Sequence of chain 1.D:
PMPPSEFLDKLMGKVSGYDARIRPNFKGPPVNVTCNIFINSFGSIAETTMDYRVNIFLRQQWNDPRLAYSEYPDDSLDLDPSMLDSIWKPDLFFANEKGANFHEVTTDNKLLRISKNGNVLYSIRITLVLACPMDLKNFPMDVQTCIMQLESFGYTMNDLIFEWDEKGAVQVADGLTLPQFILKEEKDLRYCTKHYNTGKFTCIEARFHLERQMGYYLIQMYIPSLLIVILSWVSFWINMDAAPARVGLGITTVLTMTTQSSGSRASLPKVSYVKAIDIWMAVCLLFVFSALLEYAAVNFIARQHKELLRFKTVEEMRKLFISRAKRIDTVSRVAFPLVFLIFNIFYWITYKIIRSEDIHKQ

Sequence of chain 1.A:
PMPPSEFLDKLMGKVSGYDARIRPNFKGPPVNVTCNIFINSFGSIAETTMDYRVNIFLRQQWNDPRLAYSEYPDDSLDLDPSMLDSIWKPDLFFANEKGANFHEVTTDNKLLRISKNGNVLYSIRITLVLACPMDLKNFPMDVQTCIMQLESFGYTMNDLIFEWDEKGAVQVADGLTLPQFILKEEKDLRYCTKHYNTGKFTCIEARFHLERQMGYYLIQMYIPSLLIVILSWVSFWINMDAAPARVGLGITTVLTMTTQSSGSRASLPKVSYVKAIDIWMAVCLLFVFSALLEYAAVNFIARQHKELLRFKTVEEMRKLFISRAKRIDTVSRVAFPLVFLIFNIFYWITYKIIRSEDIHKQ

Binding-site contacts:
Ligand atom OXT contacts residue PHE87 of chain 1.D at 3.9 Å.
Ligand atom N contacts residue PHE183 of chain 1.A at 3.2 Å.
Ligand atom CA contacts residue PHE231 of chain 1.A at 3.6 Å (hydrophobic).
Ligand atom N contacts residue PHE231 of chain 1.A at 4.1 Å.
Ligand atom CA contacts residue PHE87 of chain 1.D at 4.4 Å (hydrophobic).
Ligand atom O contacts residue SER153 of chain 1.D at 4.2 Å.
Ligand atom C contacts residue THR228 of chain 1.A at 4.3 Å.
Ligand atom C contacts residue PHE87 of chain 1.D at 3.9 Å (hydrophobic).
Ligand atom C contacts residue SER153 of chain 1.D at 3.7 Å.
Ligand atom OXT contacts residue ARG89 of chain 1.D at 4.0 Å.
Ligand atom C contacts residue ARG89 of chain 1.D at 3.5 Å.
Ligand atom CA contacts residue PHE183 of chain 1.A at 4.3 Å (hydrophobic).
Ligand atom CA contacts residue LEU141 of chain 1.D at 3.8 Å (hydrophobic).
Ligand atom C contacts residue LEU141 of chain 1.D at 4.0 Å (hydrophobic).
Ligand atom C contacts residue TYR226 of chain 1.A at 4.4 Å (hydrophobic).
Ligand atom OXT contacts residue SER153 of chain 1.D at 2.5 Å (h-bond).
Ligand atom O contacts residue TYR226 of chain 1.A at 4.1 Å.
Ligand atom OXT contacts residue PHE183 of chain 1.A at 3.5 Å.
Ligand atom CA contacts residue TYR226 of chain 1.A at 3.8 Å (hydrophobic).
Ligand atom CA contacts residue THR228 of chain 1.A at 4.2 Å.
Ligand atom N contacts residue LEU141 of chain 1.D at 3.6 Å.
Ligand atom O contacts residue PHE87 of chain 1.D at 4.1 Å.
Ligand atom C contacts residue PHE183 of chain 1.A at 4.3 Å (hydrophobic).
Ligand atom N contacts residue PHE87 of chain 1.D at 4.4 Å.
Ligand atom OXT contacts residue LEU141 of chain 1.D at 3.8 Å.
Ligand atom O contacts residue THR228 of chain 1.A at 3.6 Å.
Ligand atom N contacts residue GLY184 of chain 1.A at 4.3 Å.
Ligand atom O contacts residue ARG89 of chain 1.D at 2.5 Å (salt-bridge).

This protein binds this small molecule.
Small molecule (SMILES): NCC(=O)O